Binding-site contacts:
Ligand atom O7 contacts residue HIS655 of chain 1.A at 2.8 Å (h-bond).
Ligand atom C8 contacts residue ASN657 of chain 1.A at 3.4 Å.
Ligand atom O5 contacts residue ASN657 of chain 1.A at 2.4 Å (h-bond).
Ligand atom C7 contacts residue VAL656 of chain 1.A at 4.4 Å (hydrophobic).
Ligand atom C7 contacts residue ASN657 of chain 1.A at 3.4 Å.
Ligand atom C3 contacts residue ASN657 of chain 1.A at 3.8 Å.
Ligand atom N2 contacts residue ASN657 of chain 1.A at 2.9 Å (h-bond).
Ligand atom C8 contacts residue HIS655 of chain 1.A at 4.3 Å.
Ligand atom C7 contacts residue HIS655 of chain 1.A at 3.9 Å.
Ligand atom O7 contacts residue ASN657 of chain 1.A at 3.9 Å.
Ligand atom C1 contacts residue ASN657 of chain 1.A at 1.4 Å.
Ligand atom C2 contacts residue ASN657 of chain 1.A at 2.4 Å.
Ligand atom N2 contacts residue HIS655 of chain 1.A at 4.1 Å.
Ligand atom O7 contacts residue VAL656 of chain 1.A at 3.6 Å.
Ligand atom C4 contacts residue ASN657 of chain 1.A at 4.2 Å.
Ligand atom C5 contacts residue ASN657 of chain 1.A at 3.7 Å.

Sequence of chain 1.A:
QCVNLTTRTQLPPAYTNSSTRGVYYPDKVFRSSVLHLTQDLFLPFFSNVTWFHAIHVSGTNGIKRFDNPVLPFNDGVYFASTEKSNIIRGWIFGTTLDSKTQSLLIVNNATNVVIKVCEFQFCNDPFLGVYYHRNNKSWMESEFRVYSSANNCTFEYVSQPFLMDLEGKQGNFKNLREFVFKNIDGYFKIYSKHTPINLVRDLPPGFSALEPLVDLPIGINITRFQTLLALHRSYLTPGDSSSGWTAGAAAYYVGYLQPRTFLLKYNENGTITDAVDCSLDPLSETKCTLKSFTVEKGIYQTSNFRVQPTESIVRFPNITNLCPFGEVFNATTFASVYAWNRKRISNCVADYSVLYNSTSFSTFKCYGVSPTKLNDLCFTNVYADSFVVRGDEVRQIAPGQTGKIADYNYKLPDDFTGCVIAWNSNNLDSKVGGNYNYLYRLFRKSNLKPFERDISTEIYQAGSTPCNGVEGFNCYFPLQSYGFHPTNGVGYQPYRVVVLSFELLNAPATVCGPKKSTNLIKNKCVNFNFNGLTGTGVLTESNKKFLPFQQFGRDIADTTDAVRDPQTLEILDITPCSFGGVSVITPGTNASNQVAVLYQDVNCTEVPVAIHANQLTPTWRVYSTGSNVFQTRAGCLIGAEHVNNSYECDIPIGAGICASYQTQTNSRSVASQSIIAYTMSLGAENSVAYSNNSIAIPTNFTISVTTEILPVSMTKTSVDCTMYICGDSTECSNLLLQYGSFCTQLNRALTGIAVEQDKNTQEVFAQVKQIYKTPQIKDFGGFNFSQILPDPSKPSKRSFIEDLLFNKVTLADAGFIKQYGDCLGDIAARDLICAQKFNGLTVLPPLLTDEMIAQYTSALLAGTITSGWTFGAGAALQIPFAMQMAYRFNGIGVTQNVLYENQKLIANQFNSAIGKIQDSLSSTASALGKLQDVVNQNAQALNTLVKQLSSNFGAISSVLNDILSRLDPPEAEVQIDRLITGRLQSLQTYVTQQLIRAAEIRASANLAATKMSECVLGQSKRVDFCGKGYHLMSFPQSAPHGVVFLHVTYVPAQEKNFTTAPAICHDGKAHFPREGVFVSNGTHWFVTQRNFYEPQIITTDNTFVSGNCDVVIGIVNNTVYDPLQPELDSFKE

The protein below binds the small molecule below.
Small molecule (SMILES): CC(=O)N[C@@H]1[C@@H](O)[C@H](O)[C@@H](CO)O[C@H]1O